Binding-site contacts:
Ligand atom C7 contacts residue ASN53 of chain 1.B at 3.6 Å.
Ligand atom C8 contacts residue TRP92 of chain 1.B at 4.1 Å (hydrophobic).
Ligand atom C2 contacts residue ASN53 of chain 1.B at 2.5 Å.
Ligand atom C8 contacts residue PRO48 of chain 1.B at 4.1 Å (hydrophobic).
Ligand atom C8 contacts residue LEU46 of chain 1.B at 3.9 Å (hydrophobic).
Ligand atom O7 contacts residue ASN53 of chain 1.B at 3.6 Å.
Ligand atom C6 contacts residue ASN53 of chain 1.B at 4.5 Å.
Ligand atom C3 contacts residue ASN53 of chain 1.B at 3.8 Å.
Ligand atom N2 contacts residue LEU46 of chain 1.B at 4.0 Å.
Ligand atom N2 contacts residue ASN53 of chain 1.B at 3.1 Å (h-bond).
Ligand atom O6 contacts residue ASN53 of chain 1.B at 4.5 Å.
Ligand atom C1 contacts residue LEU46 of chain 1.B at 4.3 Å (hydrophobic).
Ligand atom C1 contacts residue ASN53 of chain 1.B at 1.4 Å.
Ligand atom C5 contacts residue ASN53 of chain 1.B at 3.5 Å.
Ligand atom C4 contacts residue ASN53 of chain 1.B at 4.1 Å.
Ligand atom O5 contacts residue ASN53 of chain 1.B at 2.1 Å (h-bond).
Ligand atom C7 contacts residue LEU46 of chain 1.B at 4.0 Å (hydrophobic).

This small molecule binds to this protein.
Small molecule (SMILES): CC(=O)N[C@@H]1[C@@H](O)[C@H](O)[C@@H](CO)O[C@H]1O

Sequence of chain 1.B:
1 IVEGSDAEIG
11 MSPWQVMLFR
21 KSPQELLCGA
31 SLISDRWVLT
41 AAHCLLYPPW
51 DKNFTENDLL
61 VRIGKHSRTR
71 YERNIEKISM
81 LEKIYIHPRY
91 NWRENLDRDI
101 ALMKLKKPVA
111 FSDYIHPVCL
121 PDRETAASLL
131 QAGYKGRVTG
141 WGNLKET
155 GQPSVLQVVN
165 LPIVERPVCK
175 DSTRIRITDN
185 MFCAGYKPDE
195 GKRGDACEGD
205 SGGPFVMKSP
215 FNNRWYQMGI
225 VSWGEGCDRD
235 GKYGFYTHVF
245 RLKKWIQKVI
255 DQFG